A protein and the small-molecule ligand that binds it are described below.
Small molecule (SMILES): OC[C@H]1O[C@@H](O)[C@H](O)[C@@H](O)[C@@H]1O

Sequence of chain 1.A:
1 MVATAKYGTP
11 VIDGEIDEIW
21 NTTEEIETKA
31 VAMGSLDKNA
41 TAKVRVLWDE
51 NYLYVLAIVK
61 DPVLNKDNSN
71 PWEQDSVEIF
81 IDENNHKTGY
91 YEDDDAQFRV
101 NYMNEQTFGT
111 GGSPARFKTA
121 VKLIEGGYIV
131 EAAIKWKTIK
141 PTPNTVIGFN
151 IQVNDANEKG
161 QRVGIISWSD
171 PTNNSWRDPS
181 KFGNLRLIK

Binding-site contacts:
Ligand atom O4 contacts residue TRP72 of chain 1.A at 3.4 Å.
Ligand atom O5 contacts residue GLU78 of chain 1.A at 4.0 Å.
Ligand atom O1 contacts residue GLN97 of chain 1.A at 3.1 Å (h-bond).
Ligand atom C4 contacts residue TRP176 of chain 1.A at 4.0 Å (hydrophobic).
Ligand atom C2 contacts residue ARG162 of chain 1.A at 4.0 Å.
Ligand atom O1 contacts residue GLU78 of chain 1.A at 2.6 Å (salt-bridge).
Ligand atom O6 contacts residue GLN97 of chain 1.A at 2.9 Å (h-bond).
Ligand atom C6 contacts residue ARG99 of chain 1.A at 3.8 Å.
Ligand atom C4 contacts residue TRP72 of chain 1.A at 4.1 Å (hydrophobic).
Ligand atom C2 contacts residue ASN173 of chain 1.A at 3.3 Å.
Ligand atom O1 contacts residue TRP176 of chain 1.A at 3.8 Å.
Ligand atom C1 contacts residue GLN152 of chain 1.A at 4.0 Å.
Ligand atom O2 contacts residue ARG162 of chain 1.A at 2.8 Å (salt-bridge).
Ligand atom O3 contacts residue ARG162 of chain 1.A at 3.6 Å (salt-bridge).
Ligand atom C3 contacts residue ARG162 of chain 1.A at 3.9 Å.
Ligand atom O5 contacts residue ARG99 of chain 1.A at 3.5 Å (salt-bridge).
Ligand atom C5 contacts residue TRP176 of chain 1.A at 4.1 Å (hydrophobic).
Ligand atom C6 contacts residue TRP176 of chain 1.A at 4.1 Å (hydrophobic).
Ligand atom C1 contacts residue TRP176 of chain 1.A at 4.0 Å (hydrophobic).
Ligand atom O5 contacts residue TRP176 of chain 1.A at 3.3 Å.
Ligand atom C2 contacts residue TRP176 of chain 1.A at 3.8 Å (hydrophobic).
Ligand atom C1 contacts residue ARG99 of chain 1.A at 4.0 Å.
Ligand atom C1 contacts residue TRP72 of chain 1.A at 4.0 Å (hydrophobic).
Ligand atom O5 contacts residue GLN97 of chain 1.A at 3.1 Å (h-bond).
Ligand atom O1 contacts residue GLN152 of chain 1.A at 3.2 Å (h-bond).
Ligand atom C3 contacts residue TRP72 of chain 1.A at 3.7 Å (hydrophobic).
Ligand atom C5 contacts residue GLN97 of chain 1.A at 4.2 Å.
Ligand atom C6 contacts residue TRP72 of chain 1.A at 4.1 Å (hydrophobic).
Ligand atom O3 contacts residue ASN173 of chain 1.A at 3.6 Å (h-bond).
Ligand atom O2 contacts residue GLN152 of chain 1.A at 3.6 Å (h-bond).
Ligand atom O1 contacts residue ASN173 of chain 1.A at 3.9 Å.
Ligand atom O6 contacts residue ARG99 of chain 1.A at 2.8 Å (salt-bridge).
Ligand atom O6 contacts residue TRP72 of chain 1.A at 4.2 Å.
Ligand atom O1 contacts residue PHE80 of chain 1.A at 4.1 Å.
Ligand atom C5 contacts residue ARG99 of chain 1.A at 3.6 Å.
Ligand atom C6 contacts residue GLN97 of chain 1.A at 3.8 Å.
Ligand atom O2 contacts residue ASN173 of chain 1.A at 2.6 Å (h-bond).
Ligand atom C1 contacts residue GLU78 of chain 1.A at 3.4 Å.
Ligand atom C1 contacts residue GLN97 of chain 1.A at 3.6 Å.
Ligand atom C5 contacts residue TRP72 of chain 1.A at 3.9 Å (hydrophobic).